This protein binds this small molecule.
Small molecule (SMILES): CC(=O)N[C@H]1[C@H](O[C@H]2[C@H](O)[C@@H](NC(C)=O)CO[C@@H]2CO)O[C@H](CO)[C@@H](O)[C@@H]1O

Binding-site contacts:
Ligand atom C7 contacts residue ASN240 of chain 2.A at 3.9 Å.
Ligand atom C5 contacts residue ASN240 of chain 2.A at 3.6 Å.
Ligand atom C8 contacts residue ALA242 of chain 2.A at 3.2 Å (hydrophobic).
Ligand atom N2 contacts residue ASN240 of chain 2.A at 3.1 Å (h-bond).
Ligand atom C8 contacts residue SER221 of chain 1.A at 3.5 Å.
Ligand atom O7 contacts residue ASN169 of chain 2.A at 4.2 Å.
Ligand atom C8 contacts residue ASP241 of chain 2.A at 3.8 Å.
Ligand atom C3 contacts residue ASN240 of chain 2.A at 3.8 Å.
Ligand atom O5 contacts residue ASN240 of chain 2.A at 3.6 Å.
Ligand atom C2 contacts residue ASN169 of chain 2.A at 2.4 Å.
Ligand atom O4 contacts residue ASN240 of chain 2.A at 3.8 Å.
Ligand atom C5 contacts residue ASN169 of chain 2.A at 3.6 Å.
Ligand atom C4 contacts residue ASN240 of chain 2.A at 4.2 Å.
Ligand atom O5 contacts residue ASN169 of chain 2.A at 2.3 Å (h-bond).
Ligand atom O6 contacts residue ASN240 of chain 2.A at 4.2 Å.
Ligand atom C8 contacts residue ASN240 of chain 2.A at 3.9 Å.
Ligand atom C4 contacts residue ASN169 of chain 2.A at 4.2 Å.
Ligand atom C3 contacts residue ASN169 of chain 2.A at 3.8 Å.
Ligand atom C1 contacts residue ASN169 of chain 2.A at 1.4 Å.
Ligand atom C7 contacts residue ASN169 of chain 2.A at 3.8 Å.
Ligand atom O3 contacts residue ASN240 of chain 2.A at 4.3 Å.
Ligand atom C7 contacts residue ALA242 of chain 2.A at 4.0 Å (hydrophobic).
Ligand atom C2 contacts residue ASN240 of chain 2.A at 3.9 Å.
Ligand atom N2 contacts residue ASP241 of chain 2.A at 4.3 Å.
Ligand atom N2 contacts residue ALA242 of chain 2.A at 4.3 Å.
Ligand atom N2 contacts residue ASN169 of chain 2.A at 2.9 Å (h-bond).
Ligand atom C1 contacts residue ASN240 of chain 2.A at 4.0 Å.

Sequence of chain 1.A:
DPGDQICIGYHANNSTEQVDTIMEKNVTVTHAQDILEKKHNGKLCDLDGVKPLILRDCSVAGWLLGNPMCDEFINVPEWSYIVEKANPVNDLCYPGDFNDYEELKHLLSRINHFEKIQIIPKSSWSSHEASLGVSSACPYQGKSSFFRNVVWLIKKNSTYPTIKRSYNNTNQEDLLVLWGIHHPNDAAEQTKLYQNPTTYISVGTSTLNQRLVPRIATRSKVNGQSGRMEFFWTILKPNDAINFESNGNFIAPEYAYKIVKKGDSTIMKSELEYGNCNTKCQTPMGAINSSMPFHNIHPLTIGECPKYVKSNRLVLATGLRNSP

Sequence of chain 2.A:
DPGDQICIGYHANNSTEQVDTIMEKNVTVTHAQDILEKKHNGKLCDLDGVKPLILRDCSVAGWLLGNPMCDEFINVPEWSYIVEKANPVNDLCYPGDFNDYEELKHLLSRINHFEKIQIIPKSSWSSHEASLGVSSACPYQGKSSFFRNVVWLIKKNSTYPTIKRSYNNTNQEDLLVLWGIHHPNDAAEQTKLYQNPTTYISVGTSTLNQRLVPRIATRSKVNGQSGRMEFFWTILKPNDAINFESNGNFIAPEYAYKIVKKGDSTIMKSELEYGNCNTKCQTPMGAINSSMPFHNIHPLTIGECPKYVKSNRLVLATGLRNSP